Binding-site contacts:
Ligand atom C11 contacts residue GLN61 of chain 1.A at 3.8 Å.
Ligand atom O61 contacts residue PHE62 of chain 1.A at 3.9 Å.
Ligand atom O5 contacts residue PRO82 of chain 1.A at 4.0 Å.
Ligand atom C8 contacts residue GLN61 of chain 1.A at 3.8 Å.
Ligand atom C22 contacts residue PHE502 of chain 1.A at 4.1 Å (hydrophobic).
Ligand atom C57 contacts residue GLN61 of chain 1.A at 3.7 Å.
Ligand atom C28 contacts residue PHE502 of chain 1.A at 3.8 Å (hydrophobic).
Ligand atom C18 contacts residue MET56 of chain 1.A at 3.6 Å (hydrophobic).
Ligand atom O61 contacts residue MET56 of chain 1.A at 3.8 Å.
Ligand atom O6 contacts residue GLN61 of chain 1.A at 3.7 Å.
Ligand atom C18 contacts residue TRD1 of chain 1.O at 4.1 Å.
Ligand atom C37 contacts residue PHE502 of chain 1.A at 4.0 Å (hydrophobic).
Ligand atom O5 contacts residue PHE62 of chain 1.A at 4.1 Å.
Ligand atom C34 contacts residue PHE502 of chain 1.A at 3.7 Å (hydrophobic).
Ligand atom O6 contacts residue PRO82 of chain 1.A at 3.9 Å.
Ligand atom C19 contacts residue TRD1 of chain 1.O at 4.0 Å.
Ligand atom C22 contacts residue MET56 of chain 1.A at 3.9 Å (hydrophobic).
Ligand atom C40 contacts residue PHE502 of chain 1.A at 3.8 Å (hydrophobic).
Ligand atom C11 contacts residue SER83 of chain 1.A at 3.4 Å.
Ligand atom C40 contacts residue PHE505 of chain 1.A at 3.7 Å (hydrophobic).
Ligand atom O6 contacts residue ALA84 of chain 1.A at 3.7 Å.
Ligand atom O61 contacts residue MET53 of chain 1.A at 4.0 Å.
Ligand atom C1 contacts residue TRD1 of chain 1.O at 3.8 Å.
Ligand atom C31 contacts residue TRD1 of chain 1.O at 3.8 Å.
Ligand atom O61 contacts residue ALA57 of chain 1.A at 3.5 Å.
Ligand atom O2 contacts residue GLN61 of chain 1.A at 3.0 Å (h-bond).
Ligand atom C11 contacts residue ALA84 of chain 1.A at 3.8 Å (hydrophobic).
Ligand atom C25 contacts residue TRD1 of chain 1.O at 3.9 Å.
Ligand atom C34 contacts residue VAL49 of chain 1.A at 3.9 Å (hydrophobic).
Ligand atom O2 contacts residue VAL85 of chain 1.A at 3.7 Å.
Ligand atom C43 contacts residue PHE502 of chain 1.A at 3.9 Å (hydrophobic).
Ligand atom O6 contacts residue SER83 of chain 1.A at 2.8 Å (h-bond).
Ligand atom O49 contacts residue TRD1 of chain 1.O at 3.6 Å.
Ligand atom C18 contacts residue PHE62 of chain 1.A at 4.1 Å (hydrophobic).
Ligand atom C7 contacts residue GLN61 of chain 1.A at 3.9 Å.
Ligand atom O16 contacts residue TRD1 of chain 1.O at 3.5 Å.
Ligand atom C9 contacts residue GLN61 of chain 1.A at 3.8 Å.
Ligand atom O5 contacts residue MET56 of chain 1.A at 4.0 Å.
Ligand atom O61 contacts residue GLN61 of chain 1.A at 3.5 Å (h-bond).
Ligand atom C57 contacts residue PHE62 of chain 1.A at 4.1 Å (hydrophobic).

This small molecule binds to this protein.
Small molecule (SMILES): CCCCCCCCCCO[C@@H]1O[C@H](CO)[C@@H](O[C@H]2O[C@H](CO)[C@@H](O)[C@H](O)[C@H]2O)[C@H](O)[C@H]1O

Sequence of chain 1.A:
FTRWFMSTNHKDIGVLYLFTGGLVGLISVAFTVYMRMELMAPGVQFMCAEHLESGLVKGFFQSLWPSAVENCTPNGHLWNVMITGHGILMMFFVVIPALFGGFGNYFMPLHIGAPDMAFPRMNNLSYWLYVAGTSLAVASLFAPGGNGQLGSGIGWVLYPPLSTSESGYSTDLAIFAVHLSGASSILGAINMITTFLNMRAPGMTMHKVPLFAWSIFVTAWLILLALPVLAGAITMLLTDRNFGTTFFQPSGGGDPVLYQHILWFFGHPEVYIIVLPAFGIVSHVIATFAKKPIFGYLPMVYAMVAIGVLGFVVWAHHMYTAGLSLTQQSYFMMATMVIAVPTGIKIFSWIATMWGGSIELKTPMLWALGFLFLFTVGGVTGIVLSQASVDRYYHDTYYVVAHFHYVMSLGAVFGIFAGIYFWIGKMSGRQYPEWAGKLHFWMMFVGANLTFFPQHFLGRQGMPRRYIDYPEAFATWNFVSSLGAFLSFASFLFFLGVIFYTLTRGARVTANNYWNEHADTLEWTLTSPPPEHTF